Binding-site contacts:
Ligand atom C5 contacts residue LEU140 of chain 1.A at 3.6 Å (hydrophobic).
Ligand atom C12 contacts residue VAL28 of chain 1.A at 3.9 Å (hydrophobic).
Ligand atom C15 contacts residue THR22 of chain 1.A at 3.4 Å.
Ligand atom N9 contacts residue ALA40 of chain 1.A at 3.3 Å.
Ligand atom C12 contacts residue LEU20 of chain 1.A at 4.2 Å (hydrophobic).
Ligand atom C2 contacts residue GLU87 of chain 1.A at 3.9 Å.
Ligand atom C2 contacts residue MET89 of chain 1.A at 3.5 Å (hydrophobic).
Ligand atom C8 contacts residue LEU140 of chain 1.A at 4.0 Å (hydrophobic).
Ligand atom N3 contacts residue LEU140 of chain 1.A at 3.7 Å.
Ligand atom N9 contacts residue GLU87 of chain 1.A at 3.0 Å (salt-bridge).
Ligand atom C1 contacts residue ALA40 of chain 1.A at 4.3 Å (hydrophobic).
Ligand atom C16 contacts residue THR22 of chain 1.A at 3.2 Å.
Ligand atom N9 contacts residue THR86 of chain 1.A at 3.6 Å.
Ligand atom C12 contacts residue GLY21 of chain 1.A at 3.9 Å.
Ligand atom C15 contacts residue GLY23 of chain 1.A at 3.5 Å.
Ligand atom C15 contacts residue VAL28 of chain 1.A at 3.9 Å (hydrophobic).
Ligand atom C13 contacts residue CYS93 of chain 1.A at 4.2 Å (hydrophobic).
Ligand atom C1 contacts residue LEU20 of chain 1.A at 4.0 Å (hydrophobic).
Ligand atom C5 contacts residue VAL28 of chain 1.A at 3.9 Å (hydrophobic).
Ligand atom C1 contacts residue LEU140 of chain 1.A at 3.9 Å (hydrophobic).
Ligand atom C2 contacts residue LEU140 of chain 1.A at 4.1 Å (hydrophobic).
Ligand atom O7 contacts residue ALA40 of chain 1.A at 3.5 Å.
Ligand atom C10 contacts residue GLY92 of chain 1.A at 4.0 Å.
Ligand atom C8 contacts residue MET89 of chain 1.A at 3.6 Å (hydrophobic).
Ligand atom O7 contacts residue LEU20 of chain 1.A at 4.0 Å.
Ligand atom C10 contacts residue LEU20 of chain 1.A at 3.8 Å (hydrophobic).
Ligand atom C2 contacts residue TYR88 of chain 1.A at 4.2 Å (hydrophobic).
Ligand atom N9 contacts residue MET89 of chain 1.A at 3.9 Å.
Ligand atom O7 contacts residue TYR88 of chain 1.A at 3.3 Å.
Ligand atom C10 contacts residue LEU140 of chain 1.A at 3.9 Å (hydrophobic).
Ligand atom C16 contacts residue GLY23 of chain 1.A at 3.8 Å.
Ligand atom C2 contacts residue ALA40 of chain 1.A at 3.4 Å (hydrophobic).
Ligand atom C4 contacts residue LEU140 of chain 1.A at 3.8 Å (hydrophobic).
Ligand atom N9 contacts residue TYR88 of chain 1.A at 4.2 Å.
Ligand atom N3 contacts residue VAL28 of chain 1.A at 3.9 Å.
Ligand atom O7 contacts residue GLU87 of chain 1.A at 4.0 Å.
Ligand atom N9 contacts residue LEU140 of chain 1.A at 3.6 Å.
Ligand atom O7 contacts residue MET89 of chain 1.A at 2.7 Å (h-bond).
Ligand atom C15 contacts residue GLY21 of chain 1.A at 3.7 Å.
Ligand atom C8 contacts residue LEU20 of chain 1.A at 3.5 Å (hydrophobic).

Sequence of chain 1.A:
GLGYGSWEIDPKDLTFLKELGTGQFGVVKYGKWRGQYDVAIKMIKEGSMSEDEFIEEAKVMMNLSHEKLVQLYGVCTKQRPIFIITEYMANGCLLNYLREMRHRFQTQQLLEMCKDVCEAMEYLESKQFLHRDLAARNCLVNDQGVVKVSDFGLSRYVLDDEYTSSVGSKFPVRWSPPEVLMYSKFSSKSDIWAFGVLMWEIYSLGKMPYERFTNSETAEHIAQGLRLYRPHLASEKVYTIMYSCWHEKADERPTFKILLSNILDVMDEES

The small molecule below binds the protein below.
Small molecule (SMILES): NC(=O)c1ccc(NC2CCCCC2)nc1